Binding-site contacts:
Ligand atom C2 contacts residue THR27 of chain 3.B at 4.2 Å.
Ligand atom C6 contacts residue GLU21 of chain 3.D at 3.1 Å.
Ligand atom C5 contacts residue ASP28 of chain 3.B at 3.9 Å.
Ligand atom O1 contacts residue GLY23 of chain 3.D at 3.6 Å.
Ligand atom O1 contacts residue GLY20 of chain 3.D at 4.0 Å.
Ligand atom C7 contacts residue ASP28 of chain 3.B at 3.6 Å.
Ligand atom C4 contacts residue ASP28 of chain 3.B at 3.8 Å.
Ligand atom C5 contacts residue LYS29 of chain 3.B at 4.5 Å.
Ligand atom O1 contacts residue ASP28 of chain 3.B at 4.4 Å.
Ligand atom C2 contacts residue TYR26 of chain 3.B at 3.9 Å (hydrophobic).
Ligand atom C1 contacts residue ASP28 of chain 3.B at 3.9 Å.
Ligand atom C5 contacts residue GLU21 of chain 3.D at 4.0 Å.
Ligand atom C3 contacts residue ASP28 of chain 3.B at 3.6 Å.
Ligand atom O1 contacts residue THR27 of chain 3.B at 3.7 Å.
Ligand atom O1 contacts residue GLU21 of chain 3.D at 4.0 Å.
Ligand atom C2 contacts residue ASP28 of chain 3.B at 3.8 Å.
Ligand atom O1 contacts residue TYR26 of chain 3.B at 3.6 Å.
Ligand atom C1 contacts residue GLU21 of chain 3.D at 4.0 Å.
Ligand atom C1 contacts residue TYR26 of chain 3.B at 4.3 Å (hydrophobic).
Ligand atom C7 contacts residue VAL3 of chain 3.A at 3.5 Å (hydrophobic).
Ligand atom C6 contacts residue ASP28 of chain 3.B at 4.2 Å.
Ligand atom C1 contacts residue THR27 of chain 3.B at 4.0 Å.

The small molecule below binds the protein below.
Small molecule (SMILES): Cc1cccc(O)c1

Sequence of chain 3.B:
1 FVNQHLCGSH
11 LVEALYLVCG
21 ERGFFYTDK

Sequence of chain 3.D:
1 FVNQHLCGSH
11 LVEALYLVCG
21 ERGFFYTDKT

Sequence of chain 3.A:
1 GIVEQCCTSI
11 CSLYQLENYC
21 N